Sequence of chain 1.C:
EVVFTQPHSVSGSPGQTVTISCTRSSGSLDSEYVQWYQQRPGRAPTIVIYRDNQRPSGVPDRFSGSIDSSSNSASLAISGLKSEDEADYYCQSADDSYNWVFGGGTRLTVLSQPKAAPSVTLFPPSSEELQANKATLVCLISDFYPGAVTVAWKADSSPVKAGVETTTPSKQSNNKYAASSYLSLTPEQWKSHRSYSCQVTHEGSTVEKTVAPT

Binding-site contacts:
Ligand atom C2 contacts residue ASN174 of chain 1.C at 3.4 Å.
Ligand atom C4 contacts residue ASN174 of chain 1.C at 3.9 Å.
Ligand atom O6 contacts residue ASN174 of chain 1.C at 3.2 Å (h-bond).
Ligand atom O5 contacts residue ASN174 of chain 1.C at 3.7 Å.
Ligand atom C3 contacts residue ASN174 of chain 1.C at 3.7 Å.

The small molecule below binds the protein below.
Small molecule (SMILES): C[C@@H](O)[C@@H](C)O